Binding-site contacts:
Ligand atom C3 contacts residue MET133 of chain 1.A at 4.1 Å (hydrophobic).
Ligand atom N1 contacts residue ILE135 of chain 1.A at 3.7 Å.
Ligand atom C3 contacts residue TRP164 of chain 1.E at 3.6 Å (hydrophobic).
Ligand atom C3 contacts residue CYS207 of chain 1.E at 4.0 Å (hydrophobic).
Ligand atom C7 contacts residue ILE135 of chain 1.A at 3.9 Å (hydrophobic).
Ligand atom C1 contacts residue ILE135 of chain 1.A at 3.6 Å (hydrophobic).
Ligand atom C8 contacts residue TYR205 of chain 1.E at 4.1 Å (hydrophobic).
Ligand atom C5 contacts residue VAL125 of chain 1.A at 4.0 Å (hydrophobic).
Ligand atom C10 contacts residue TYR110 of chain 1.E at 3.1 Å (hydrophobic).
Ligand atom C3 contacts residue ILE135 of chain 1.A at 4.2 Å (hydrophobic).
Ligand atom C4 contacts residue MET133 of chain 1.A at 3.6 Å (hydrophobic).
Ligand atom C1 contacts residue TRP164 of chain 1.E at 3.3 Å (hydrophobic).
Ligand atom C10 contacts residue TYR212 of chain 1.E at 3.5 Å (hydrophobic).
Ligand atom C4 contacts residue VAL165 of chain 1.E at 4.1 Å (hydrophobic).
Ligand atom C5 contacts residue ILE135 of chain 1.A at 4.2 Å (hydrophobic).
Ligand atom C8 contacts residue TRP164 of chain 1.E at 4.2 Å (hydrophobic).
Ligand atom C9 contacts residue TRP164 of chain 1.E at 3.8 Å (hydrophobic).
Ligand atom C2 contacts residue TRP164 of chain 1.E at 3.1 Å (hydrophobic).
Ligand atom C5 contacts residue VAL165 of chain 1.E at 3.7 Å (hydrophobic).
Ligand atom C7 contacts residue TYR72 of chain 1.A at 4.2 Å (hydrophobic).
Ligand atom C2 contacts residue ILE135 of chain 1.A at 3.9 Å (hydrophobic).
Ligand atom C10 contacts residue TRP164 of chain 1.E at 3.1 Å (hydrophobic).
Ligand atom C10 contacts residue TYR205 of chain 1.E at 3.9 Å (hydrophobic).
Ligand atom C4 contacts residue TRP164 of chain 1.E at 4.2 Å (hydrophobic).
Ligand atom N2 contacts residue TRP164 of chain 1.E at 2.8 Å (h-bond).
Ligand atom C3 contacts residue CYS208 of chain 1.E at 3.9 Å (hydrophobic).
Ligand atom C2 contacts residue CYS207 of chain 1.E at 4.2 Å (hydrophobic).
Ligand atom C4 contacts residue TYR212 of chain 1.E at 4.0 Å (hydrophobic).
Ligand atom C8 contacts residue TYR72 of chain 1.A at 3.7 Å (hydrophobic).
Ligand atom C3 contacts residue TYR212 of chain 1.E at 3.6 Å (hydrophobic).
Ligand atom C9 contacts residue TYR110 of chain 1.E at 3.5 Å (hydrophobic).
Ligand atom C5 contacts residue MET133 of chain 1.A at 4.2 Å (hydrophobic).
Ligand atom C6 contacts residue CYS207 of chain 1.E at 3.8 Å (hydrophobic).
Ligand atom N2 contacts residue TYR110 of chain 1.E at 3.6 Å (h-bond).
Ligand atom C4 contacts residue VAL125 of chain 1.A at 4.0 Å (hydrophobic).
Ligand atom C9 contacts residue TYR205 of chain 1.E at 4.3 Å (hydrophobic).
Ligand atom N1 contacts residue VAL165 of chain 1.E at 3.6 Å.
Ligand atom N1 contacts residue TRP164 of chain 1.E at 3.8 Å.
Ligand atom C6 contacts residue TRP164 of chain 1.E at 3.4 Å (hydrophobic).
Ligand atom C7 contacts residue CYS207 of chain 1.E at 4.0 Å (hydrophobic).

The small molecule below binds the protein below.
Small molecule (SMILES): CN1CCC[C@H]1c1cccnc1

Sequence of chain 1.A:
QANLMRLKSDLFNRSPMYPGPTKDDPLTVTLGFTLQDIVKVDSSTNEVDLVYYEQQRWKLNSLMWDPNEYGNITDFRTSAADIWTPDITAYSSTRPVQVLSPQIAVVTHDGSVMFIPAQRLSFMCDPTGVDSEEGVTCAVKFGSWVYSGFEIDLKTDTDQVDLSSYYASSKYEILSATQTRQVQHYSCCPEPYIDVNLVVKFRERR

Sequence of chain 1.E:
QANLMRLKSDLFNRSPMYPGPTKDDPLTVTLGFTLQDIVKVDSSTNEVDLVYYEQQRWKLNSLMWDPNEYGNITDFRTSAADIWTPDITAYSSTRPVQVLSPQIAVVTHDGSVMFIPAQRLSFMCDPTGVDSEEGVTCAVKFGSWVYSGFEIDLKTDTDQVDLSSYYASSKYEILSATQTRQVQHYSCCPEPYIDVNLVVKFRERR